Sequence of chain 1.A:
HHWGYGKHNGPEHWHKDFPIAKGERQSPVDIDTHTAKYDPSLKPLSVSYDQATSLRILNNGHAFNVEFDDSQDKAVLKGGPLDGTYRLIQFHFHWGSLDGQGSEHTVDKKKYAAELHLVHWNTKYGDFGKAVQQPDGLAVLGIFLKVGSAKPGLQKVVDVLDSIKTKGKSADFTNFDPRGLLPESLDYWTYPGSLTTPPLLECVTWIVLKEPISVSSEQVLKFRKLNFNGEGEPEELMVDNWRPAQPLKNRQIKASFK

Binding-site contacts:
Ligand atom O1' contacts residue GLY6 of chain 1.A at 4.1 Å.
Ligand atom O2 contacts residue ASN11 of chain 1.A at 4.0 Å.
Ligand atom C5 contacts residue LYS9 of chain 1.A at 4.1 Å.
Ligand atom C3 contacts residue LYS9 of chain 1.A at 4.2 Å.
Ligand atom C2 contacts residue GLY8 of chain 1.A at 4.1 Å.
Ligand atom C1 contacts residue PHE230 of chain 1.A at 4.1 Å (hydrophobic).
Ligand atom C6 contacts residue PHE230 of chain 1.A at 3.6 Å (hydrophobic).
Ligand atom O2' contacts residue GLY6 of chain 1.A at 3.4 Å.
Ligand atom O2' contacts residue PHE230 of chain 1.A at 3.9 Å.
Ligand atom C1' contacts residue GLY8 of chain 1.A at 4.1 Å.
Ligand atom C1 contacts residue TYR7 of chain 1.A at 4.2 Å (hydrophobic).
Ligand atom C4 contacts residue GLU238 of chain 1.A at 3.4 Å.
Ligand atom O2' contacts residue TYR7 of chain 1.A at 2.9 Å (h-bond).
Ligand atom C6 contacts residue TYR7 of chain 1.A at 3.7 Å (hydrophobic).
Ligand atom O1' contacts residue TYR7 of chain 1.A at 4.4 Å.
Ligand atom C4 contacts residue LYS9 of chain 1.A at 3.5 Å.
Ligand atom C1' contacts residue TYR7 of chain 1.A at 3.6 Å (hydrophobic).
Ligand atom C1' contacts residue ASN11 of chain 1.A at 4.0 Å.
Ligand atom C1' contacts residue GLY6 of chain 1.A at 4.0 Å.
Ligand atom O2' contacts residue GLY8 of chain 1.A at 4.0 Å.
Ligand atom C6 contacts residue GLU238 of chain 1.A at 4.1 Å.
Ligand atom C5 contacts residue GLU238 of chain 1.A at 3.8 Å.
Ligand atom O1' contacts residue ASN11 of chain 1.A at 3.5 Å (h-bond).
Ligand atom C3 contacts residue GLU238 of chain 1.A at 3.8 Å.
Ligand atom C6 contacts residue GLY8 of chain 1.A at 3.5 Å.
Ligand atom C5 contacts residue GLY8 of chain 1.A at 3.6 Å.
Ligand atom C1 contacts residue ASN11 of chain 1.A at 4.5 Å.
Ligand atom C5 contacts residue PHE230 of chain 1.A at 4.2 Å (hydrophobic).
Ligand atom C1 contacts residue GLU238 of chain 1.A at 4.3 Å.
Ligand atom C4 contacts residue GLY8 of chain 1.A at 3.8 Å.
Ligand atom C1 contacts residue GLY8 of chain 1.A at 3.7 Å.
Ligand atom C5 contacts residue TYR7 of chain 1.A at 4.2 Å (hydrophobic).
Ligand atom C1' contacts residue PHE230 of chain 1.A at 4.1 Å (hydrophobic).
Ligand atom C2 contacts residue GLU238 of chain 1.A at 4.1 Å.
Ligand atom C3 contacts residue GLY8 of chain 1.A at 4.1 Å.

A small-molecule ligand and the protein it binds are described below.
Small molecule (SMILES): O=C(O)c1ccccc1O